Binding-site contacts:
Ligand atom O2B contacts residue GLN651 of chain 1.A at 2.9 Å (h-bond).
Ligand atom C1' contacts residue ASP459 of chain 1.A at 3.4 Å.
Ligand atom O6 contacts residue ARG481 of chain 1.A at 2.9 Å (salt-bridge).
Ligand atom N3 contacts residue GLY432 of chain 1.A at 3.4 Å (h-bond).
Ligand atom O11 contacts residue HIS438 of chain 1.A at 3.2 Å.
Ligand atom N19 contacts residue GLY754 of chain 1.A at 3.0 Å (h-bond).
Ligand atom O3' contacts residue THR463 of chain 1.A at 3.4 Å.
Ligand atom N19 contacts residue ASN737 of chain 1.A at 3.0 Å (h-bond).
Ligand atom O1B contacts residue GLN651 of chain 1.A at 3.2 Å (h-bond).
Ligand atom N20 contacts residue GLN440 of chain 1.A at 3.4 Å (h-bond).
Ligand atom C8 contacts residue SER118 of chain 1.A at 3.4 Å.
Ligand atom N15 contacts residue HIS643 of chain 1.A at 3.1 Å (h-bond).
Ligand atom O1B contacts residue HIS649 of chain 1.A at 3.4 Å.
Ligand atom O17 contacts residue ARG326 of chain 1.A at 3.0 Å (salt-bridge).
Ligand atom O2A contacts residue TRP116 of chain 1.A at 2.8 Å (h-bond).
Ligand atom O3A contacts residue HIS438 of chain 1.A at 3.1 Å.
Ligand atom C12 contacts residue 2MO1 of chain 1.D at 3.3 Å.
Ligand atom C10 contacts residue HIS649 of chain 1.A at 3.4 Å.
Ligand atom C13 contacts residue 2MO1 of chain 1.D at 3.3 Å.
Ligand atom N7 contacts residue SER118 of chain 1.A at 2.6 Å (h-bond).
Ligand atom N2 contacts residue HIS458 of chain 1.A at 2.9 Å (h-bond).
Ligand atom S13 contacts residue 2MO1 of chain 1.D at 2.6 Å.
Ligand atom O2' contacts residue ASP459 of chain 1.A at 2.9 Å (salt-bridge).
Ligand atom N20 contacts residue ASN737 of chain 1.A at 3.1 Å (h-bond).
Ligand atom N18 contacts residue ALA641 of chain 1.A at 3.0 Å (h-bond).
Ligand atom O4' contacts residue GLY432 of chain 1.A at 3.0 Å.
Ligand atom C5' contacts residue GLY432 of chain 1.A at 3.4 Å.
Ligand atom N1 contacts residue ASP511 of chain 1.A at 2.7 Å (salt-bridge).
Ligand atom O1A contacts residue ASN434 of chain 1.A at 2.9 Å (h-bond).
Ligand atom S12 contacts residue 2MO1 of chain 1.D at 2.4 Å.
Ligand atom N22 contacts residue HIS438 of chain 1.A at 2.9 Å (h-bond).
Ligand atom O1A contacts residue HIS438 of chain 1.A at 2.8 Å (h-bond).
Ligand atom N2 contacts residue ASP511 of chain 1.A at 3.0 Å (salt-bridge).
Ligand atom O17 contacts residue GLN755 of chain 1.A at 3.2 Å (h-bond).
Ligand atom S13 contacts residue SER147 of chain 1.A at 3.2 Å (h-bond).
Ligand atom N7 contacts residue LYS117 of chain 1.A at 3.2 Å.
Ligand atom O17 contacts residue HIS643 of chain 1.A at 3.1 Å (h-bond).
Ligand atom O3' contacts residue ASP459 of chain 1.A at 2.7 Å (salt-bridge).
Ligand atom O2B contacts residue TRP116 of chain 1.A at 3.3 Å.
Ligand atom O1B contacts residue SER650 of chain 1.A at 2.6 Å (h-bond).

A protein and the small-molecule ligand that binds it are described below.
Small molecule (SMILES): NC1=NC(=O)C2=N[C@H]3C(S)=C(S)[C@@H](CO[P](=O)(O)O[P](=O)(O)OC[C@H]4O[C@@H](n5cnc6c(=O)[nH]c(N)nc65)[C@H](O)[C@@H]4O)O[C@H]3NC2=N1

Sequence of chain 1.A:
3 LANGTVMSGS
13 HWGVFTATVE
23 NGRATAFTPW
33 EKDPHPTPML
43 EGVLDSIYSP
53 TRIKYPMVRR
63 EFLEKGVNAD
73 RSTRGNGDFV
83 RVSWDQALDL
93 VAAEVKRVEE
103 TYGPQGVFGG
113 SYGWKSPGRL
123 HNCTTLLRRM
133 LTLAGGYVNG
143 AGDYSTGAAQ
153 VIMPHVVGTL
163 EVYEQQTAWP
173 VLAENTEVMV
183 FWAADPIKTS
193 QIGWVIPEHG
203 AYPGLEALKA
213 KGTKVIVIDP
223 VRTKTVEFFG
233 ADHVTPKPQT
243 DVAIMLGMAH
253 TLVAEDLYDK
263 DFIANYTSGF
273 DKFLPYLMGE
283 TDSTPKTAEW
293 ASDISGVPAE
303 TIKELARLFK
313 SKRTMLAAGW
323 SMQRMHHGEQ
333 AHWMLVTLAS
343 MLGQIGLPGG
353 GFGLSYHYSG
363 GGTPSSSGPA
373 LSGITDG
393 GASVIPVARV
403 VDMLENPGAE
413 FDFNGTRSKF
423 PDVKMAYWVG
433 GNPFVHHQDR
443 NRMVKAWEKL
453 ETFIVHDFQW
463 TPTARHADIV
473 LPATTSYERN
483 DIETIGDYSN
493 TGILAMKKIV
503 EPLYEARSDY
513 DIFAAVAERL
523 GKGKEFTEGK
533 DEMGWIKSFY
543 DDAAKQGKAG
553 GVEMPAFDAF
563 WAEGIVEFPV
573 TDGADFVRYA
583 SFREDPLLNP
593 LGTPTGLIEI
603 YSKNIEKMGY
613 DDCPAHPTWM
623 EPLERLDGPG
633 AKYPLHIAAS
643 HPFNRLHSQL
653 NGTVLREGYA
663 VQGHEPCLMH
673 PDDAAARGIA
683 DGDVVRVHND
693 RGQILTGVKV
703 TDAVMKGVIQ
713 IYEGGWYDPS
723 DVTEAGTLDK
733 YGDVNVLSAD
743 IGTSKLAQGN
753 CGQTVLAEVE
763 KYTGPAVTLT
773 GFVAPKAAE